Sequence of chain 1.B:
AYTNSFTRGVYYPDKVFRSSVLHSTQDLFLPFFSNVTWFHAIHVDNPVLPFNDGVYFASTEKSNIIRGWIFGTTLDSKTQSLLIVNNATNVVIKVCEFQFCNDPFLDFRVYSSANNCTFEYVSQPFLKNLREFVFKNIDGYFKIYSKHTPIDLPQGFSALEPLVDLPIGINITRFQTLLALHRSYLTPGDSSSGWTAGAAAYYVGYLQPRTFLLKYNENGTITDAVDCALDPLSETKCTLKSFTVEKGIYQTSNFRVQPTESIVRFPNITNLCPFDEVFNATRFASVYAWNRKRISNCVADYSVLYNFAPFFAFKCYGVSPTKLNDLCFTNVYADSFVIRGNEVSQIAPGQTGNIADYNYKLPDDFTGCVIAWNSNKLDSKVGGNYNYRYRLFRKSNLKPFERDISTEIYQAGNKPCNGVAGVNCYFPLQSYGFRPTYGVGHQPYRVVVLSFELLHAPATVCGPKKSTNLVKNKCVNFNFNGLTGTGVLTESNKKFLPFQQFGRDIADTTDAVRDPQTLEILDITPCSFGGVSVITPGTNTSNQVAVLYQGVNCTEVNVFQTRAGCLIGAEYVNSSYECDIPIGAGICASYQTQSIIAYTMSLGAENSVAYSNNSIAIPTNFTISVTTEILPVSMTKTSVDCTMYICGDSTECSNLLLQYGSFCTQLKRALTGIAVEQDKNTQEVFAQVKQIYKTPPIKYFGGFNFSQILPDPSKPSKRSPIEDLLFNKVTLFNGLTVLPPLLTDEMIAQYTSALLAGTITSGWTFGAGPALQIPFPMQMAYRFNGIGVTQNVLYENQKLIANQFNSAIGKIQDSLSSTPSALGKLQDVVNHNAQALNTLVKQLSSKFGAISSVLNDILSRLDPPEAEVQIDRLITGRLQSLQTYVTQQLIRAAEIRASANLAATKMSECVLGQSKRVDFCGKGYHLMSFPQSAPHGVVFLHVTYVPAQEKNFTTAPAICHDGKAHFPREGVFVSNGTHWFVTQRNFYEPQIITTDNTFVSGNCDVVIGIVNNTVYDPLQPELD

A protein and the small-molecule ligand that binds it are described below.
Small molecule (SMILES): CC(=O)N[C@@H]1[C@@H](O)[C@H](O)[C@@H](CO)O[C@H]1O

Binding-site contacts:
Ligand atom O5 contacts residue ASN801 of chain 1.B at 4.3 Å.
Ligand atom C8 contacts residue ASN801 of chain 1.B at 3.5 Å.
Ligand atom C1 contacts residue ASN801 of chain 1.B at 3.2 Å.
Ligand atom N2 contacts residue ASN801 of chain 1.B at 2.7 Å (h-bond).
Ligand atom C7 contacts residue ASN801 of chain 1.B at 3.1 Å.
Ligand atom O7 contacts residue ASN801 of chain 1.B at 3.7 Å.
Ligand atom C2 contacts residue ASN801 of chain 1.B at 3.2 Å.
Ligand atom O5 contacts residue GLN804 of chain 1.B at 4.2 Å.
Ligand atom C1 contacts residue SER803 of chain 1.B at 4.2 Å.